Binding-site contacts:
Ligand atom O7 contacts residue ASN36 of chain 1.B at 2.7 Å (h-bond).
Ligand atom O5 contacts residue GLU35 of chain 1.B at 3.6 Å.
Ligand atom C5 contacts residue ASN37 of chain 1.B at 3.9 Å.
Ligand atom O5 contacts residue ASN54 of chain 1.B at 2.3 Å (h-bond).
Ligand atom C6 contacts residue ASN37 of chain 1.B at 3.8 Å.
Ligand atom C1 contacts residue ASN37 of chain 1.B at 3.7 Å.
Ligand atom O5 contacts residue ASN37 of chain 1.B at 2.8 Å (h-bond).
Ligand atom C8 contacts residue ASN36 of chain 1.B at 4.3 Å.
Ligand atom N2 contacts residue GLU35 of chain 1.B at 4.1 Å.
Ligand atom C2 contacts residue ASN54 of chain 1.B at 2.4 Å.
Ligand atom C4 contacts residue ASN54 of chain 1.B at 4.1 Å.
Ligand atom C3 contacts residue ASN54 of chain 1.B at 3.8 Å.
Ligand atom O7 contacts residue GLU35 of chain 1.B at 3.4 Å (salt-bridge).
Ligand atom C7 contacts residue ASN36 of chain 1.B at 3.8 Å.
Ligand atom C7 contacts residue ASN54 of chain 1.B at 3.5 Å.
Ligand atom C5 contacts residue ASN54 of chain 1.B at 3.6 Å.
Ligand atom O7 contacts residue ASN54 of chain 1.B at 3.7 Å.
Ligand atom C4 contacts residue GLU35 of chain 1.B at 3.8 Å.
Ligand atom C1 contacts residue GLU35 of chain 1.B at 3.5 Å.
Ligand atom N2 contacts residue ASN54 of chain 1.B at 2.9 Å (h-bond).
Ligand atom O2 contacts residue GLU35 of chain 1.B at 4.2 Å.
Ligand atom C7 contacts residue GLU35 of chain 1.B at 4.1 Å.
Ligand atom C5 contacts residue GLU35 of chain 1.B at 3.4 Å.
Ligand atom C1 contacts residue ASN54 of chain 1.B at 1.4 Å.
Ligand atom O4 contacts residue GLU35 of chain 1.B at 3.7 Å.
Ligand atom C2 contacts residue GLU35 of chain 1.B at 3.3 Å.
Ligand atom C6 contacts residue GLU35 of chain 1.B at 3.4 Å.
Ligand atom O6 contacts residue ASN37 of chain 1.B at 4.3 Å.
Ligand atom C8 contacts residue ASP58 of chain 1.B at 4.5 Å.
Ligand atom C3 contacts residue GLU35 of chain 1.B at 4.4 Å.

Sequence of chain 1.B:
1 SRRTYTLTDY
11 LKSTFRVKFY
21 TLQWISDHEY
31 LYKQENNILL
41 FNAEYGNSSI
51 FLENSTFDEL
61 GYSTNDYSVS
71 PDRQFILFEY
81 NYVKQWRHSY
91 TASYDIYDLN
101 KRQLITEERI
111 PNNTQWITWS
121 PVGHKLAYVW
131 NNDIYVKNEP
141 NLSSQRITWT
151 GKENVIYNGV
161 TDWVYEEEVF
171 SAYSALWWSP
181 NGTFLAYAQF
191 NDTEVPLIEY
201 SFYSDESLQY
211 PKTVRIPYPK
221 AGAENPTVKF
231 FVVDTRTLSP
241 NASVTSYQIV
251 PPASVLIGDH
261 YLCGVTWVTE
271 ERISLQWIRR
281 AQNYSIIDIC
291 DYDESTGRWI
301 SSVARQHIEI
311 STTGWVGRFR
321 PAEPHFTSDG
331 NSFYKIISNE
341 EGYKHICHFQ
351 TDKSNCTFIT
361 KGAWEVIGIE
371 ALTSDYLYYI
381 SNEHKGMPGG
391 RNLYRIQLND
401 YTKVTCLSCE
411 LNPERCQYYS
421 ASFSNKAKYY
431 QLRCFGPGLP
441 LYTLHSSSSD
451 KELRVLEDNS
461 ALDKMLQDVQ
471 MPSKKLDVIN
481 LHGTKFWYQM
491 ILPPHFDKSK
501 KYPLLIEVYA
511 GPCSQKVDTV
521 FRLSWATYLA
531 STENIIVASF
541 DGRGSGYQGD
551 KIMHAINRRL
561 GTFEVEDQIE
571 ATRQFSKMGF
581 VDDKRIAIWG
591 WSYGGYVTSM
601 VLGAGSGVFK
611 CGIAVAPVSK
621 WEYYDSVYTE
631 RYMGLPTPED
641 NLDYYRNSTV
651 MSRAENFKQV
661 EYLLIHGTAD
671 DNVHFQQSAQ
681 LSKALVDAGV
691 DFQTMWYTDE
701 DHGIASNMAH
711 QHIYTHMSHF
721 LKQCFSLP

A protein and the small-molecule ligand that binds it are described below.
Small molecule (SMILES): CC(=O)N[C@H]1[C@H](O[C@H]2[C@H](O)[C@@H](NC(C)=O)CO[C@@H]2CO)O[C@H](CO)[C@@H](O[C@@H]2O[C@H](CO)[C@@H](O)[C@H](O)[C@@H]2O)[C@@H]1O